Binding-site contacts:
Ligand atom C7 contacts residue CYS44 of chain 1.A at 3.6 Å (hydrophobic).
Ligand atom C7 contacts residue ASP47 of chain 1.A at 3.7 Å.
Ligand atom S1 contacts residue HED1 of chain 1.E at 3.5 Å.
Ligand atom S1 contacts residue ASP47 of chain 1.A at 4.2 Å.
Ligand atom S1 contacts residue CYS44 of chain 1.A at 2.0 Å (h-bond).
Ligand atom C7 contacts residue LYS48 of chain 1.A at 3.9 Å.
Ligand atom C8 contacts residue CYS44 of chain 1.A at 4.0 Å (hydrophobic).
Ligand atom O1 contacts residue LYS48 of chain 1.A at 3.7 Å.
Ligand atom C3 contacts residue CYS44 of chain 1.A at 3.7 Å (hydrophobic).
Ligand atom C2 contacts residue CYS44 of chain 1.A at 3.8 Å (hydrophobic).
Ligand atom C4 contacts residue CYS44 of chain 1.A at 3.0 Å (hydrophobic).
Ligand atom C8 contacts residue LYS48 of chain 1.A at 4.3 Å.
Ligand atom C8 contacts residue GLU45 of chain 1.A at 4.1 Å.

Sequence of chain 1.A:
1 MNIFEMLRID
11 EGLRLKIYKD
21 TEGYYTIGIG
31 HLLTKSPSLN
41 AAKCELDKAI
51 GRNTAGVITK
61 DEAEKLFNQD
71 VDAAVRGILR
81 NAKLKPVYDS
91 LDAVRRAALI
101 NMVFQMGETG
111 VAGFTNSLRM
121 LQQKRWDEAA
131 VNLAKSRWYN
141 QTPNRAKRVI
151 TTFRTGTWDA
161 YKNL

A small-molecule ligand and the protein it binds are described below.
Small molecule (SMILES): CC1(C)C=C(CSS(C)(=O)=O)C(C)(C)N1[O]